The protein below binds the small molecule below.
Small molecule (SMILES): CC(=O)N[C@@H]1[C@@H](O)[C@H](O)[C@@H](CO)O[C@H]1O

Sequence of chain 1.C:
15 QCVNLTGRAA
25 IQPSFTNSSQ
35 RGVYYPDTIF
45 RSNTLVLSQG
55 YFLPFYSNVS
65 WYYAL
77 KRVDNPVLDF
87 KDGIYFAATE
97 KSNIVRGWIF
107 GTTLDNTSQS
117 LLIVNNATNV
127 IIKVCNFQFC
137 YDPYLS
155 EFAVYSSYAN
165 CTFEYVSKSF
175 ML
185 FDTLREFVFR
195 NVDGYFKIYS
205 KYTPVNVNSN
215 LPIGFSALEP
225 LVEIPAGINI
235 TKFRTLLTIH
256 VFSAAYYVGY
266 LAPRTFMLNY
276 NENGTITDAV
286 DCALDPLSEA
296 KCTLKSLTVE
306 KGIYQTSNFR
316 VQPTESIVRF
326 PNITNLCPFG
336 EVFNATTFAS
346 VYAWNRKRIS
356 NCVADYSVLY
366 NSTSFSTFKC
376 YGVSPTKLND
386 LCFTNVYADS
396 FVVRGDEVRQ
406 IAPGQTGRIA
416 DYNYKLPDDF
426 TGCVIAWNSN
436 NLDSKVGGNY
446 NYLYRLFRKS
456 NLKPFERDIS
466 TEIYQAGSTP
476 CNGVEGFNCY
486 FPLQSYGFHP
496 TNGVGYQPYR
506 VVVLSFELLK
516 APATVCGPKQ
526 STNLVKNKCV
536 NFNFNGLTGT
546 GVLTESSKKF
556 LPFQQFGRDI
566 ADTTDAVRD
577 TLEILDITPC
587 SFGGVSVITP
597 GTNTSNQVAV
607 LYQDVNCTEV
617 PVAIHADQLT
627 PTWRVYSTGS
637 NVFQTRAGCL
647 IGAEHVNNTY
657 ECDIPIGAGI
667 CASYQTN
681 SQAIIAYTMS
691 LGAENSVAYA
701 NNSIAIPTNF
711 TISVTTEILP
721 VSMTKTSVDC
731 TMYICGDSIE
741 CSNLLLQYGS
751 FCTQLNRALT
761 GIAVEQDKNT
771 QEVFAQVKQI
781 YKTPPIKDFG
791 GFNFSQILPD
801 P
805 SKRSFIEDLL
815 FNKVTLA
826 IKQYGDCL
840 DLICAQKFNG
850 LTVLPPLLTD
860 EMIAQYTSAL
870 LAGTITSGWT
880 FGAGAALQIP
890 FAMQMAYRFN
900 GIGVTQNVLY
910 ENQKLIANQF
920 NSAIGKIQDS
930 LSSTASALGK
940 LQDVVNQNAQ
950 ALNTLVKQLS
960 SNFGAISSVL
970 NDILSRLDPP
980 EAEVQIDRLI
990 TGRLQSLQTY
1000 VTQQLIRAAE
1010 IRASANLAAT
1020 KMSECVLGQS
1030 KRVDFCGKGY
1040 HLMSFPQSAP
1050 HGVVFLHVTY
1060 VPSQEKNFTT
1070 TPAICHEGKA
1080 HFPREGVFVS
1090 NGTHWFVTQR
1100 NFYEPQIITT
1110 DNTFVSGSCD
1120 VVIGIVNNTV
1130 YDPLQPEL

Binding-site contacts:
Ligand atom C3 contacts residue ASN339 of chain 1.C at 3.8 Å.
Ligand atom C7 contacts residue ASN339 of chain 1.C at 3.2 Å.
Ligand atom O7 contacts residue GLY335 of chain 1.C at 4.3 Å.
Ligand atom N2 contacts residue ASN339 of chain 1.C at 2.9 Å (h-bond).
Ligand atom C8 contacts residue ASN339 of chain 1.C at 4.3 Å.
Ligand atom C1 contacts residue ASN339 of chain 1.C at 1.4 Å.
Ligand atom C4 contacts residue ASN339 of chain 1.C at 4.2 Å.
Ligand atom C2 contacts residue ASN339 of chain 1.C at 2.4 Å.
Ligand atom C5 contacts residue ASN339 of chain 1.C at 3.7 Å.
Ligand atom O7 contacts residue ASN339 of chain 1.C at 3.1 Å (h-bond).
Ligand atom O5 contacts residue ASN339 of chain 1.C at 2.4 Å (h-bond).